Binding-site contacts:
Ligand atom C25 contacts residue PHE892 of chain 1.B at 4.3 Å (hydrophobic).
Ligand atom C26 contacts residue YUY1 of chain 1.I at 4.0 Å.
Ligand atom C1 contacts residue YUY1 of chain 1.I at 4.3 Å.
Ligand atom C20 contacts residue ILE888 of chain 1.B at 4.2 Å (hydrophobic).
Ligand atom C9 contacts residue PHE892 of chain 1.B at 4.0 Å (hydrophobic).
Ligand atom C22 contacts residue ASP889 of chain 1.B at 4.2 Å.
Ligand atom C7 contacts residue PHE892 of chain 1.B at 4.3 Å (hydrophobic).
Ligand atom C15 contacts residue YUY1 of chain 1.I at 4.1 Å.
Ligand atom C6 contacts residue PHE892 of chain 1.B at 3.8 Å (hydrophobic).
Ligand atom C21 contacts residue ILE888 of chain 1.B at 4.4 Å (hydrophobic).
Ligand atom C8 contacts residue YUY1 of chain 1.I at 4.5 Å.
Ligand atom C16 contacts residue YUY1 of chain 1.I at 4.3 Å.
Ligand atom C contacts residue YUY1 of chain 1.I at 3.4 Å.
Ligand atom C13 contacts residue PHE892 of chain 1.B at 4.0 Å (hydrophobic).
Ligand atom C21 contacts residue ASP889 of chain 1.B at 4.2 Å.
Ligand atom C14 contacts residue PHE892 of chain 1.B at 4.4 Å (hydrophobic).
Ligand atom C12 contacts residue PHE892 of chain 1.B at 3.9 Å (hydrophobic).
Ligand atom C11 contacts residue PHE892 of chain 1.B at 3.4 Å (hydrophobic).
Ligand atom C16 contacts residue ASP889 of chain 1.B at 4.3 Å.
Ligand atom C19 contacts residue ILE888 of chain 1.B at 4.0 Å (hydrophobic).
Ligand atom C10 contacts residue PHE892 of chain 1.B at 4.2 Å (hydrophobic).

Sequence of chain 1.B:
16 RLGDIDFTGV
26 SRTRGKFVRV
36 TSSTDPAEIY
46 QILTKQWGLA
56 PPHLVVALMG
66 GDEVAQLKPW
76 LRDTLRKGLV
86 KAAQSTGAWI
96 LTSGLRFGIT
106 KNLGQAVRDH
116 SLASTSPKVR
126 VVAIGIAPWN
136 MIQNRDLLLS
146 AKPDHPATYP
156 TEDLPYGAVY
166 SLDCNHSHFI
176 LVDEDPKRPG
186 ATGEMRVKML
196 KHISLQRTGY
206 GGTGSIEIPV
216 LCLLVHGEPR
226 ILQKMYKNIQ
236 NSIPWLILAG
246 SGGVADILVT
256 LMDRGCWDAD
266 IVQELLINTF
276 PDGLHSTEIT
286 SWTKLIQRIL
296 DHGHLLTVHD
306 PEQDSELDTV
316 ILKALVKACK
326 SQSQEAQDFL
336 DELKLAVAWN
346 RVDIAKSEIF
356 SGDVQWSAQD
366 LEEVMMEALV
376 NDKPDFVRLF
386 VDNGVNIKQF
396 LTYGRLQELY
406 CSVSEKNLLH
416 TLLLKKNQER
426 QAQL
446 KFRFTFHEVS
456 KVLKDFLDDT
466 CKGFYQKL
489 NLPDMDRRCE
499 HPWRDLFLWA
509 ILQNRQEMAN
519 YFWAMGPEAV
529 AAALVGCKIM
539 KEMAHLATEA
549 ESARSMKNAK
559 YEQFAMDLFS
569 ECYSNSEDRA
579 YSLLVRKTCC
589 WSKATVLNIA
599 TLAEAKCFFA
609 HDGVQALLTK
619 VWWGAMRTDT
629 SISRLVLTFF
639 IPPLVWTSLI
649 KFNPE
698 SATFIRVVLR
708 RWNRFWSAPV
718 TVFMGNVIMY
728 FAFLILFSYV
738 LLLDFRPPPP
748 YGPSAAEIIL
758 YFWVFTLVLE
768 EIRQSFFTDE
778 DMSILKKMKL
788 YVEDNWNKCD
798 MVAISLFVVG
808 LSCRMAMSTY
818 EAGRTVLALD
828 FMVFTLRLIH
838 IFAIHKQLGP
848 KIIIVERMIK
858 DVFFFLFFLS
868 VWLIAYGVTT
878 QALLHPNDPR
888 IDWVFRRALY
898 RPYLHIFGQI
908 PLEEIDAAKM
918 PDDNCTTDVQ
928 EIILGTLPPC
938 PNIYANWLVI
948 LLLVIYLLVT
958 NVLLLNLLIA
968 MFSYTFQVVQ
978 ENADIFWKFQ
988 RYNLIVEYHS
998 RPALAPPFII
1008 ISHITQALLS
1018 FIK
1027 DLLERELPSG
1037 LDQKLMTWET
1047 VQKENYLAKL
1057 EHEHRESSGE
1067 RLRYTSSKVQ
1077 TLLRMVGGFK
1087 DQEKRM

This protein binds this small molecule.
Small molecule (SMILES): C[C@@H]1CC[C@@]2(OC1)O[C@H]1C[C@H]3[C@@H]4CC=C5C[C@@H](O)CC[C@]5(C)[C@H]4CC[C@]3(C)[C@H]1[C@@H]2C